Binding-site contacts:
Ligand atom O3 contacts residue ASP300 of chain 1.N at 3.4 Å.
Ligand atom C2 contacts residue TYR304 of chain 1.N at 4.0 Å (hydrophobic).
Ligand atom C20 contacts residue TRP288 of chain 1.N at 4.2 Å (hydrophobic).
Ligand atom O12 contacts residue THR301 of chain 1.N at 2.8 Å (h-bond).
Ligand atom C24 contacts residue TRP99 of chain 1.P at 3.7 Å (hydrophobic).
Ligand atom C23 contacts residue PGV1 of chain 1.SB at 4.4 Å.
Ligand atom C24 contacts residue HIS233 of chain 1.N at 3.7 Å.
Ligand atom C23 contacts residue HIS233 of chain 1.N at 3.7 Å.
Ligand atom C1 contacts residue TYR304 of chain 1.N at 3.3 Å (hydrophobic).
Ligand atom O26 contacts residue HIS103 of chain 1.P at 2.5 Å (h-bond).
Ligand atom O26 contacts residue HIS233 of chain 1.N at 3.9 Å.
Ligand atom O26 contacts residue LEU230 of chain 1.N at 4.5 Å.
Ligand atom C23 contacts residue TRP99 of chain 1.P at 3.6 Å (hydrophobic).
Ligand atom C24 contacts residue PGV1 of chain 1.SB at 3.6 Å.
Ligand atom C3 contacts residue ASP300 of chain 1.N at 4.4 Å.
Ligand atom O26 contacts residue TRP99 of chain 1.P at 3.0 Å (h-bond).
Ligand atom C9 contacts residue THR301 of chain 1.N at 4.4 Å.
Ligand atom C11 contacts residue THR301 of chain 1.N at 3.8 Å.
Ligand atom C19 contacts residue TYR304 of chain 1.N at 4.1 Å (hydrophobic).
Ligand atom C22 contacts residue PGV1 of chain 1.SB at 4.4 Å.
Ligand atom C1 contacts residue ASP300 of chain 1.N at 4.5 Å.
Ligand atom C21 contacts residue TRP288 of chain 1.N at 4.0 Å (hydrophobic).
Ligand atom C22 contacts residue HIS233 of chain 1.N at 4.5 Å.
Ligand atom O26 contacts residue PGV1 of chain 1.SB at 3.2 Å (h-bond).
Ligand atom O25 contacts residue HIS103 of chain 1.P at 3.4 Å (h-bond).
Ligand atom C11 contacts residue TYR304 of chain 1.N at 4.4 Å (hydrophobic).
Ligand atom C2 contacts residue THR301 of chain 1.N at 3.9 Å.
Ligand atom C12 contacts residue THR301 of chain 1.N at 3.7 Å.
Ligand atom O25 contacts residue HIS233 of chain 1.N at 3.8 Å.
Ligand atom C21 contacts residue HIS233 of chain 1.N at 3.6 Å.
Ligand atom O25 contacts residue PGV1 of chain 1.SB at 3.5 Å.
Ligand atom C16 contacts residue PGV1 of chain 1.SB at 4.2 Å.
Ligand atom C15 contacts residue PGV1 of chain 1.SB at 3.8 Å.
Ligand atom C24 contacts residue HIS103 of chain 1.P at 3.3 Å.
Ligand atom C18 contacts residue TRP288 of chain 1.N at 4.1 Å (hydrophobic).
Ligand atom C2 contacts residue ASP300 of chain 1.N at 3.7 Å.
Ligand atom C11 contacts residue PHE305 of chain 1.N at 4.0 Å (hydrophobic).
Ligand atom C12 contacts residue PHE305 of chain 1.N at 4.0 Å (hydrophobic).

A protein and the small-molecule ligand that binds it are described below.
Small molecule (SMILES): C[C@H](CCC(=O)O)[C@H]1CC[C@H]2[C@@H]3[C@H](O)C[C@@H]4C[C@H](O)CC[C@]4(C)[C@H]3C[C@H](O)[C@]12C

Sequence of chain 1.N:
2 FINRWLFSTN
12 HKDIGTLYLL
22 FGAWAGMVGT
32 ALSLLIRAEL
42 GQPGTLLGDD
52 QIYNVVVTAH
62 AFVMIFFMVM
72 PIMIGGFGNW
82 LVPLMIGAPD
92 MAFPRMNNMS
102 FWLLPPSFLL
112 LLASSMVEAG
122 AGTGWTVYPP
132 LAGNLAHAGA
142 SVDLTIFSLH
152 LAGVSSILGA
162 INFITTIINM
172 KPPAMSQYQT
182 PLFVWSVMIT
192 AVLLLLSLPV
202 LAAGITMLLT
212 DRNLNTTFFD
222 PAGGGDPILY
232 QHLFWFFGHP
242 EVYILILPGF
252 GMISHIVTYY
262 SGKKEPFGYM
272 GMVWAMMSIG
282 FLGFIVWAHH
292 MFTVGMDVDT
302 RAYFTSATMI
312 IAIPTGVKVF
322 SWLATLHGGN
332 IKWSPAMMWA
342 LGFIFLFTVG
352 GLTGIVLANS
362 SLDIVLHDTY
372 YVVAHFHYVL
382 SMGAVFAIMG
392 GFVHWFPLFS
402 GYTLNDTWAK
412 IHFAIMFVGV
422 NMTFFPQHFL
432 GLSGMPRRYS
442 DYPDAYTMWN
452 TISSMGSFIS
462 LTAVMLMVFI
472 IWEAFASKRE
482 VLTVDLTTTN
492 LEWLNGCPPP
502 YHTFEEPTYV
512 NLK

Sequence of chain 1.P:
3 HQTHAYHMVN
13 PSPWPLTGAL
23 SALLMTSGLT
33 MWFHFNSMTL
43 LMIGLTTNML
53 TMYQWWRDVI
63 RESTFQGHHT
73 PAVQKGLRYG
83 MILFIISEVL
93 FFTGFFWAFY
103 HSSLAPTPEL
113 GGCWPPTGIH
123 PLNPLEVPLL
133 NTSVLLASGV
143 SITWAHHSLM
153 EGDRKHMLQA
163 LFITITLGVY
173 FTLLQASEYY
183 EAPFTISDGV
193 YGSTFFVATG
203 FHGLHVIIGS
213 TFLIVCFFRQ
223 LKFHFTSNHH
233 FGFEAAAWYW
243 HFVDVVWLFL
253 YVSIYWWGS